Binding-site contacts:
Ligand atom N2 contacts residue PRO213 of chain 1.A at 4.2 Å.
Ligand atom C5 contacts residue ASN44 of chain 1.A at 3.7 Å.
Ligand atom N2 contacts residue ASN44 of chain 1.A at 2.9 Å (h-bond).
Ligand atom C1 contacts residue ASN44 of chain 1.A at 1.5 Å.
Ligand atom C3 contacts residue ASN44 of chain 1.A at 3.8 Å.
Ligand atom C4 contacts residue ASN44 of chain 1.A at 4.2 Å.
Ligand atom C7 contacts residue ASN44 of chain 1.A at 3.8 Å.
Ligand atom O5 contacts residue ASN44 of chain 1.A at 2.4 Å (h-bond).
Ligand atom C2 contacts residue ASN44 of chain 1.A at 2.5 Å.
Ligand atom O7 contacts residue ASN44 of chain 1.A at 3.8 Å.

Sequence of chain 1.A:
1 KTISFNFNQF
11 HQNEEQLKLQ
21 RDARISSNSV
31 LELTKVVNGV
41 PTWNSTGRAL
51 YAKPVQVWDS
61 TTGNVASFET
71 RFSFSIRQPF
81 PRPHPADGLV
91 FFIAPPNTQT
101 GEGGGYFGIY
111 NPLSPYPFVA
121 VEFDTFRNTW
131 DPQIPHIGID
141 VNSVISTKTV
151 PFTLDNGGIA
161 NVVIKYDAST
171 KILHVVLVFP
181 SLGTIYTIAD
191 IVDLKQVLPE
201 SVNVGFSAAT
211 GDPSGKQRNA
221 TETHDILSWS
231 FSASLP

The small molecule below binds the protein below.
Small molecule (SMILES): CC(=O)N[C@H]1[C@H](O[C@H]2[C@H](O[C@@H]3O[C@@H](C)[C@@H](O)[C@@H](O)[C@@H]3O)[C@@H](NC(C)=O)CO[C@@H]2CO)O[C@H](CO)[C@@H](O)[C@@H]1O